A protein and the small-molecule ligand that binds it are described below.
Small molecule (SMILES): CC(=O)N[C@H]1[C@H](O[C@H]2[C@H](O)[C@@H](NC(C)=O)CO[C@@H]2CO)O[C@H](CO)[C@@H](O)[C@@H]1O

Binding-site contacts:
Ligand atom O7 contacts residue ILE105 of chain 1.B at 3.8 Å.
Ligand atom N2 contacts residue THR272 of chain 1.A at 3.6 Å.
Ligand atom C2 contacts residue SER88 of chain 1.B at 3.1 Å.
Ligand atom C1 contacts residue THR272 of chain 1.A at 3.2 Å.
Ligand atom C6 contacts residue PRO90 of chain 1.B at 3.8 Å (hydrophobic).
Ligand atom C1 contacts residue SER268 of chain 1.A at 4.1 Å.
Ligand atom C7 contacts residue ILE105 of chain 1.B at 4.3 Å (hydrophobic).
Ligand atom O5 contacts residue ASN89 of chain 1.B at 4.4 Å.
Ligand atom O5 contacts residue PRO90 of chain 1.B at 3.4 Å.
Ligand atom C4 contacts residue ASN270 of chain 1.A at 4.2 Å.
Ligand atom C1 contacts residue ASN270 of chain 1.A at 1.4 Å.
Ligand atom C2 contacts residue THR272 of chain 1.A at 3.9 Å.
Ligand atom C2 contacts residue ASN270 of chain 1.A at 2.5 Å.
Ligand atom C7 contacts residue ASN270 of chain 1.A at 3.3 Å.
Ligand atom O7 contacts residue ASN270 of chain 1.A at 3.3 Å (h-bond).
Ligand atom C8 contacts residue ILE105 of chain 1.B at 4.2 Å (hydrophobic).
Ligand atom C3 contacts residue THR272 of chain 1.A at 4.1 Å.
Ligand atom C3 contacts residue SER88 of chain 1.B at 4.4 Å.
Ligand atom C5 contacts residue THR272 of chain 1.A at 4.0 Å.
Ligand atom O7 contacts residue SER88 of chain 1.B at 2.5 Å (h-bond).
Ligand atom C5 contacts residue ASN270 of chain 1.A at 3.6 Å.
Ligand atom C8 contacts residue ARG103 of chain 1.B at 4.5 Å.
Ligand atom C1 contacts residue SER88 of chain 1.B at 3.3 Å.
Ligand atom O5 contacts residue SER88 of chain 1.B at 3.6 Å.
Ligand atom N2 contacts residue SER88 of chain 1.B at 3.7 Å.
Ligand atom O5 contacts residue SER268 of chain 1.A at 4.2 Å.
Ligand atom C3 contacts residue ASN270 of chain 1.A at 3.8 Å.
Ligand atom O5 contacts residue ASN270 of chain 1.A at 2.3 Å (h-bond).
Ligand atom C1 contacts residue PRO90 of chain 1.B at 4.5 Å (hydrophobic).
Ligand atom N2 contacts residue ASN270 of chain 1.A at 3.0 Å (h-bond).
Ligand atom C5 contacts residue PRO90 of chain 1.B at 4.3 Å (hydrophobic).
Ligand atom O5 contacts residue THR272 of chain 1.A at 3.9 Å.
Ligand atom O7 contacts residue ASN89 of chain 1.B at 4.5 Å.
Ligand atom C7 contacts residue SER88 of chain 1.B at 3.4 Å.

Sequence of chain 1.B:
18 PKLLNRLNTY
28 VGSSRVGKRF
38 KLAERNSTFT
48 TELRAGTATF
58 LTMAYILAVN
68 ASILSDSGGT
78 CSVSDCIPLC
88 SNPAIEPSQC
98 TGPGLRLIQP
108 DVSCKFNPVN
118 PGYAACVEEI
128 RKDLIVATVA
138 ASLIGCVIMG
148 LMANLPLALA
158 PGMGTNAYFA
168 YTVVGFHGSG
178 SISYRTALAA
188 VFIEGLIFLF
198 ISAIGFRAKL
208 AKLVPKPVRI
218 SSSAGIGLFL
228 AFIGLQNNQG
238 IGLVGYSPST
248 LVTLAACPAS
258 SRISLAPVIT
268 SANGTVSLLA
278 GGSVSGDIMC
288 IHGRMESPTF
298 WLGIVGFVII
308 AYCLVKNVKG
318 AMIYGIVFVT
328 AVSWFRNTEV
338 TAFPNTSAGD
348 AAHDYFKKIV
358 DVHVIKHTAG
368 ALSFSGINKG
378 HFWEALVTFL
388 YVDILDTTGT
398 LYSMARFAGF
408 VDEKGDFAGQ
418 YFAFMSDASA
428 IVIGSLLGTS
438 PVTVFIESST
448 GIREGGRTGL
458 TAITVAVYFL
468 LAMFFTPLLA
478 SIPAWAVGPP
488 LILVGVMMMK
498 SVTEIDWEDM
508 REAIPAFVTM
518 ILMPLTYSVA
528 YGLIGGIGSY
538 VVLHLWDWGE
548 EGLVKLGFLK

Sequence of chain 1.A:
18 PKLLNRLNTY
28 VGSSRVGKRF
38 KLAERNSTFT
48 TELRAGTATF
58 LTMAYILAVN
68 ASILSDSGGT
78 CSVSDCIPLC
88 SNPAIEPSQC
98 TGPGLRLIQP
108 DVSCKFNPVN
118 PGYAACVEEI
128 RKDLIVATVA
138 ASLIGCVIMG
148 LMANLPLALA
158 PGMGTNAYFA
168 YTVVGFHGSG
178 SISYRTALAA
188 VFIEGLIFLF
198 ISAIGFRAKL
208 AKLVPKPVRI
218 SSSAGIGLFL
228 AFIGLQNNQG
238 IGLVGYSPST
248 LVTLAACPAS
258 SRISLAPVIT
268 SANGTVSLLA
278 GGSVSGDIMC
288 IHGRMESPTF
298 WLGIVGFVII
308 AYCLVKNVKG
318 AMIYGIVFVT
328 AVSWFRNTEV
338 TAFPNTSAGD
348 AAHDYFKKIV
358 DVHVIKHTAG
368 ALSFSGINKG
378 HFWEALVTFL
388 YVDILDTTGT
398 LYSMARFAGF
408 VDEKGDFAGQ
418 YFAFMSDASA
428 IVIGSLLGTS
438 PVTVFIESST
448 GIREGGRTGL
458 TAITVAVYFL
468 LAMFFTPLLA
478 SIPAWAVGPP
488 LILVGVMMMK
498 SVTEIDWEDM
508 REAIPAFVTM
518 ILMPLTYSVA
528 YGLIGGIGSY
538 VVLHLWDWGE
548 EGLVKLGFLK